A protein and the small-molecule ligand that binds it are described below.
Small molecule (SMILES): CC(C)C[C@H](N)C(=O)O

Sequence of chain 7.B:
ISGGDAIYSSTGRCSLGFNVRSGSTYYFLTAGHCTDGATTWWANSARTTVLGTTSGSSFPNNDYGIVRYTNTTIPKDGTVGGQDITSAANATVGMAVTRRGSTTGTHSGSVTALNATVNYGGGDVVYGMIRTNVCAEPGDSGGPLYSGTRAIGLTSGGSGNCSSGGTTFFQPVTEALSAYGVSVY

Binding-site contacts:
Ligand atom OXT contacts residue TYR1 of chain 7.AA at 0.0 Å (h-bond).
Ligand atom CD2 contacts residue SER156 of chain 7.B at 3.2 Å.
Ligand atom C contacts residue GLY139 of chain 7.B at 3.8 Å.
Ligand atom CA contacts residue PRO138 of chain 7.B at 3.9 Å (hydrophobic).
Ligand atom CD2 contacts residue TYR1 of chain 7.AA at 1.9 Å (hydrophobic).
Ligand atom N contacts residue SER156 of chain 7.B at 3.5 Å (h-bond).
Ligand atom O contacts residue PRO138 of chain 7.B at 3.6 Å.
Ligand atom CG contacts residue GLY157 of chain 7.B at 4.2 Å.
Ligand atom N contacts residue GLY157 of chain 7.B at 4.1 Å.
Ligand atom CA contacts residue SER141 of chain 7.B at 2.6 Å.
Ligand atom CD2 contacts residue SER141 of chain 7.B at 2.9 Å.
Ligand atom CG contacts residue TYR1 of chain 7.AA at 1.1 Å (hydrophobic).
Ligand atom C contacts residue PRO138 of chain 7.B at 4.1 Å (hydrophobic).
Ligand atom N contacts residue SER141 of chain 7.B at 2.8 Å (h-bond).
Ligand atom CD2 contacts residue THR155 of chain 7.B at 3.5 Å.
Ligand atom CB contacts residue SER141 of chain 7.B at 3.3 Å.
Ligand atom CA contacts residue TYR1 of chain 7.AA at 0.1 Å (hydrophobic).
Ligand atom C contacts residue SER141 of chain 7.B at 1.7 Å.
Ligand atom CA contacts residue GOL1 of chain 7.DA at 3.8 Å.
Ligand atom O contacts residue SER141 of chain 7.B at 2.4 Å (h-bond).
Ligand atom C contacts residue HIS33 of chain 7.B at 3.7 Å.
Ligand atom OXT contacts residue HIS33 of chain 7.B at 2.7 Å (h-bond).
Ligand atom O contacts residue TYR1 of chain 7.AA at 0.0 Å (h-bond).
Ligand atom CD1 contacts residue ALA136 of chain 7.B at 3.7 Å (hydrophobic).
Ligand atom N contacts residue GOL1 of chain 7.DA at 2.4 Å (h-bond).
Ligand atom CD2 contacts residue GLY157 of chain 7.B at 3.4 Å.
Ligand atom CD1 contacts residue TYR1 of chain 7.AA at 0.4 Å (hydrophobic).
Ligand atom CB contacts residue TYR1 of chain 7.AA at 0.7 Å (hydrophobic).
Ligand atom CD1 contacts residue GLU137 of chain 7.B at 4.1 Å.
Ligand atom N contacts residue HIS33 of chain 7.B at 3.8 Å.
Ligand atom CD1 contacts residue GLY157 of chain 7.B at 3.9 Å.
Ligand atom OXT contacts residue SER141 of chain 7.B at 2.3 Å (h-bond).
Ligand atom CB contacts residue PRO138 of chain 7.B at 3.5 Å (hydrophobic).
Ligand atom O contacts residue ASP140 of chain 7.B at 3.7 Å.
Ligand atom CG contacts residue GLU137 of chain 7.B at 3.8 Å.
Ligand atom CG contacts residue SER141 of chain 7.B at 3.5 Å.
Ligand atom N contacts residue TYR1 of chain 7.AA at 0.0 Å (h-bond).
Ligand atom C contacts residue TYR1 of chain 7.AA at 0.0 Å (hydrophobic).
Ligand atom O contacts residue GLY139 of chain 7.B at 2.7 Å (h-bond).
Ligand atom CB contacts residue GLU137 of chain 7.B at 3.5 Å.